Sequence of chain 1.C:
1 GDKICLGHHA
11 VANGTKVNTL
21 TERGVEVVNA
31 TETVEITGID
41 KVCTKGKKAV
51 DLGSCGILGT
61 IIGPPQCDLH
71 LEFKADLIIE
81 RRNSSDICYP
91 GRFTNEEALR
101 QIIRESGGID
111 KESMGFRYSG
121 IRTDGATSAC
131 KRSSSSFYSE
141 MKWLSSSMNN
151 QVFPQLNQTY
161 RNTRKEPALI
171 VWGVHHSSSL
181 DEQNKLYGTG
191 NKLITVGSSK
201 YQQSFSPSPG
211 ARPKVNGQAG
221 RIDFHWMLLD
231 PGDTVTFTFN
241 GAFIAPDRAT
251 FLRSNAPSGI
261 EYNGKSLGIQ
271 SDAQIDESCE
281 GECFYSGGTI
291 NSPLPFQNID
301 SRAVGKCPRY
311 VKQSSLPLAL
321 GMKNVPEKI

Sequence of chain 1.D:
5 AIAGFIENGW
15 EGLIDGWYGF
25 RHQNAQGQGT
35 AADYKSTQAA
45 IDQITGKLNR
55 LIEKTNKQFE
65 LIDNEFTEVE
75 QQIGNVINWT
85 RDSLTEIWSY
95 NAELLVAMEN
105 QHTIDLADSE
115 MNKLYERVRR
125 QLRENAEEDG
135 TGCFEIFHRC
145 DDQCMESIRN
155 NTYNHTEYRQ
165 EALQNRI

Binding-site contacts:
Ligand atom O6 contacts residue ASN79 of chain 1.D at 4.5 Å.
Ligand atom O6 contacts residue GLN75 of chain 1.D at 4.2 Å.
Ligand atom C6 contacts residue ASN82 of chain 1.D at 4.5 Å.
Ligand atom O7 contacts residue ASN82 of chain 1.D at 3.8 Å.
Ligand atom O6 contacts residue ASN82 of chain 1.D at 4.2 Å.
Ligand atom O6 contacts residue GLU72 of chain 1.D at 4.5 Å.
Ligand atom C8 contacts residue ARG302 of chain 1.C at 3.8 Å.
Ligand atom O7 contacts residue ASP67 of chain 1.D at 4.1 Å.
Ligand atom O5 contacts residue GLU72 of chain 1.D at 4.4 Å.
Ligand atom O4 contacts residue GLU72 of chain 1.D at 4.2 Å.
Ligand atom C4 contacts residue GLU72 of chain 1.D at 3.8 Å.
Ligand atom C4 contacts residue ASN82 of chain 1.D at 4.3 Å.
Ligand atom O7 contacts residue ARG85 of chain 1.D at 3.4 Å (salt-bridge).
Ligand atom C7 contacts residue ASN82 of chain 1.D at 4.1 Å.
Ligand atom O7 contacts residue ARG302 of chain 1.C at 2.8 Å.
Ligand atom C7 contacts residue ARG85 of chain 1.D at 4.2 Å.
Ligand atom C7 contacts residue ARG302 of chain 1.C at 3.7 Å.
Ligand atom C6 contacts residue GLU72 of chain 1.D at 3.4 Å.
Ligand atom C2 contacts residue ASN82 of chain 1.D at 2.8 Å.
Ligand atom C3 contacts residue ASN82 of chain 1.D at 4.0 Å.
Ligand atom N2 contacts residue ASN82 of chain 1.D at 3.1 Å (h-bond).
Ligand atom C5 contacts residue ASN82 of chain 1.D at 3.4 Å.
Ligand atom C1 contacts residue ASN82 of chain 1.D at 1.5 Å.
Ligand atom C5 contacts residue GLU72 of chain 1.D at 4.0 Å.
Ligand atom O5 contacts residue ASN82 of chain 1.D at 2.5 Å (h-bond).

A small-molecule ligand and the protein it binds are described below.
Small molecule (SMILES): CC(=O)N[C@@H]1[C@@H](O)[C@H](O)[C@@H](CO)O[C@H]1O